The protein below binds the small molecule below.
Small molecule (SMILES): CC(=O)N[C@@H]1[C@@H](O)[C@H](O)[C@@H](CO)O[C@H]1O

Sequence of chain 1.A:
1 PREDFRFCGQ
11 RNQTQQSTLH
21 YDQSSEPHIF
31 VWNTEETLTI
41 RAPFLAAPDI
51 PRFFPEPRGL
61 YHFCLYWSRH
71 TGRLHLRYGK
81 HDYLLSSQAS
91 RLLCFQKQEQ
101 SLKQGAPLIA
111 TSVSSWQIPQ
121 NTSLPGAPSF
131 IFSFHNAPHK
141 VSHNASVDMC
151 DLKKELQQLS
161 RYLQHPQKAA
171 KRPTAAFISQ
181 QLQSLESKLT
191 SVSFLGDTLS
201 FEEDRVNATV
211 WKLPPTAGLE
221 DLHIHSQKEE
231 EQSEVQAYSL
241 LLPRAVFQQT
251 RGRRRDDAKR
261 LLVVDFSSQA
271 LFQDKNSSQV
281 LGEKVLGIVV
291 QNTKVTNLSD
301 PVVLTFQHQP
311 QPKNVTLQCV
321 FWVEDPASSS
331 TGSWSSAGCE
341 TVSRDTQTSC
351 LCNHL

Binding-site contacts:
Ligand atom C7 contacts residue LEU60 of chain 1.A at 4.1 Å (hydrophobic).
Ligand atom O5 contacts residue THR14 of chain 1.A at 4.4 Å.
Ligand atom C2 contacts residue ASN12 of chain 1.A at 2.4 Å.
Ligand atom O5 contacts residue ASN12 of chain 1.A at 2.3 Å (h-bond).
Ligand atom C1 contacts residue ASN12 of chain 1.A at 1.4 Å.
Ligand atom N2 contacts residue ASN12 of chain 1.A at 2.9 Å (h-bond).
Ligand atom O7 contacts residue ASN12 of chain 1.A at 4.0 Å.
Ligand atom O6 contacts residue THR14 of chain 1.A at 3.6 Å.
Ligand atom C7 contacts residue ASN12 of chain 1.A at 3.7 Å.
Ligand atom C5 contacts residue ASN12 of chain 1.A at 3.7 Å.
Ligand atom C3 contacts residue ASN12 of chain 1.A at 3.8 Å.
Ligand atom C8 contacts residue LEU60 of chain 1.A at 3.6 Å (hydrophobic).
Ligand atom O7 contacts residue LEU60 of chain 1.A at 4.5 Å.
Ligand atom C4 contacts residue ASN12 of chain 1.A at 4.2 Å.